The small molecule below binds the protein below.
Small molecule (SMILES): CC(=O)N[C@@H]1[C@@H](O)[C@H](O)[C@@H](CO)O[C@H]1O

Sequence of chain 1.C:
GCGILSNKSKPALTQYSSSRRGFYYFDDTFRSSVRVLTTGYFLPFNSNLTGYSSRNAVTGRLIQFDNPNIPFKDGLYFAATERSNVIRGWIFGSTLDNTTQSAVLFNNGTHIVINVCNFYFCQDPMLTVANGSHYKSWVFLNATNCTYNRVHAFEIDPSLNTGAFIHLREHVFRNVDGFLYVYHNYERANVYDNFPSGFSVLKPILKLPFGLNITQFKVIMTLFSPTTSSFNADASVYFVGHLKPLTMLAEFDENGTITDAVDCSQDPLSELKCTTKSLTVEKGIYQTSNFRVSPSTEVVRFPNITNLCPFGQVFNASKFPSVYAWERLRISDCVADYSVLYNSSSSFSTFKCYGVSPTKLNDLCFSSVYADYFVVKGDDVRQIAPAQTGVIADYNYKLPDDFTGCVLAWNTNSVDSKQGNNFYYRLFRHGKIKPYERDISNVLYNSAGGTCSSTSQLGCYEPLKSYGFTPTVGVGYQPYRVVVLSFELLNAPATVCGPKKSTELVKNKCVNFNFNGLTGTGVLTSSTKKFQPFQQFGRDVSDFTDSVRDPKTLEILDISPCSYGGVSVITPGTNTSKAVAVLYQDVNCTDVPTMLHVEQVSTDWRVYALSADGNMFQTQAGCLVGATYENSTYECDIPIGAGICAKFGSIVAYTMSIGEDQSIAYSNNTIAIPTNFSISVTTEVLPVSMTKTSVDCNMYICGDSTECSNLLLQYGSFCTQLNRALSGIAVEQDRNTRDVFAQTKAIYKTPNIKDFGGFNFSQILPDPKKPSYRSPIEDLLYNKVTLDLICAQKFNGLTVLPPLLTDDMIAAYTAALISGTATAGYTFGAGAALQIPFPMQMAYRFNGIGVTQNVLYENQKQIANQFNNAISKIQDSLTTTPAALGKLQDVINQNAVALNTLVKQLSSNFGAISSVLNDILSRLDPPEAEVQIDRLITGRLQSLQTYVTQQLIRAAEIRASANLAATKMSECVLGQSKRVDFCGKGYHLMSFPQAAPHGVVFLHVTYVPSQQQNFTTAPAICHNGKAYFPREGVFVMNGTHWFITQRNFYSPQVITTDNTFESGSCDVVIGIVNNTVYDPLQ

Binding-site contacts:
Ligand atom C3 contacts residue ASN350 of chain 1.C at 3.9 Å.
Ligand atom C4 contacts residue ASN350 of chain 1.C at 4.3 Å.
Ligand atom O5 contacts residue ASN350 of chain 1.C at 2.4 Å (h-bond).
Ligand atom N2 contacts residue ASN350 of chain 1.C at 2.9 Å (h-bond).
Ligand atom C5 contacts residue ASN350 of chain 1.C at 3.7 Å.
Ligand atom O7 contacts residue ASN350 of chain 1.C at 4.1 Å.
Ligand atom C7 contacts residue ASN350 of chain 1.C at 3.8 Å.
Ligand atom C2 contacts residue ASN350 of chain 1.C at 2.5 Å.
Ligand atom C1 contacts residue ASN350 of chain 1.C at 1.5 Å.